Binding-site contacts:
Ligand atom O5 contacts residue ASN406 of chain 1.N at 2.3 Å (h-bond).
Ligand atom C3 contacts residue ASN406 of chain 1.N at 3.8 Å.
Ligand atom C7 contacts residue ASN406 of chain 1.N at 3.2 Å.
Ligand atom C1 contacts residue SER251 of chain 1.N at 4.5 Å.
Ligand atom O7 contacts residue ASN406 of chain 1.N at 2.9 Å (h-bond).
Ligand atom N2 contacts residue ASN406 of chain 1.N at 3.0 Å (h-bond).
Ligand atom C8 contacts residue LYS253 of chain 1.N at 4.4 Å.
Ligand atom C8 contacts residue ASN406 of chain 1.N at 4.5 Å.
Ligand atom C5 contacts residue ASN406 of chain 1.N at 3.7 Å.
Ligand atom O7 contacts residue LYS253 of chain 1.N at 4.0 Å.
Ligand atom C4 contacts residue ASN406 of chain 1.N at 4.3 Å.
Ligand atom C1 contacts residue ASN406 of chain 1.N at 1.4 Å.
Ligand atom C2 contacts residue ASN406 of chain 1.N at 2.5 Å.

The protein below binds the small molecule below.
Small molecule (SMILES): CC(=O)N[C@H]1[C@H](O[C@H]2[C@H](O)[C@@H](NC(C)=O)CO[C@@H]2CO)O[C@H](CO)[C@@H](O[C@@H]2O[C@H](CO)[C@@H](O[C@@H]3O[C@H](CO)[C@@H](O)[C@H](O)[C@H]3NC(C)=O)[C@H](O)[C@@H]2O)[C@@H]1O

Sequence of chain 1.N:
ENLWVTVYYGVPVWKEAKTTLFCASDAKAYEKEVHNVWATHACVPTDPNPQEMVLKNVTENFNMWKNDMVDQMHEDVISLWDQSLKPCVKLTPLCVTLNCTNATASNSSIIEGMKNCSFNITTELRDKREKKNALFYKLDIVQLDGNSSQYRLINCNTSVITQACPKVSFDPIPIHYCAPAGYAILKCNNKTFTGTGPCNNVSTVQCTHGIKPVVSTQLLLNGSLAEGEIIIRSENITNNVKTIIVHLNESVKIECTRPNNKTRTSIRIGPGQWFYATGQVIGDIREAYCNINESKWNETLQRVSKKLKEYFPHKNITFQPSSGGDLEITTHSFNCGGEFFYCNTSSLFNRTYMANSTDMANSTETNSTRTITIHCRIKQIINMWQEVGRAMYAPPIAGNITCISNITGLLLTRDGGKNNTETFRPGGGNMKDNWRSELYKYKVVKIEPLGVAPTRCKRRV